A protein and the small-molecule ligand that binds it are described below.
Small molecule (SMILES): C[C@@H]1O[C@@H](O)[C@@H](O)[C@H](O)[C@@H]1O

Sequence of chain 1.A:
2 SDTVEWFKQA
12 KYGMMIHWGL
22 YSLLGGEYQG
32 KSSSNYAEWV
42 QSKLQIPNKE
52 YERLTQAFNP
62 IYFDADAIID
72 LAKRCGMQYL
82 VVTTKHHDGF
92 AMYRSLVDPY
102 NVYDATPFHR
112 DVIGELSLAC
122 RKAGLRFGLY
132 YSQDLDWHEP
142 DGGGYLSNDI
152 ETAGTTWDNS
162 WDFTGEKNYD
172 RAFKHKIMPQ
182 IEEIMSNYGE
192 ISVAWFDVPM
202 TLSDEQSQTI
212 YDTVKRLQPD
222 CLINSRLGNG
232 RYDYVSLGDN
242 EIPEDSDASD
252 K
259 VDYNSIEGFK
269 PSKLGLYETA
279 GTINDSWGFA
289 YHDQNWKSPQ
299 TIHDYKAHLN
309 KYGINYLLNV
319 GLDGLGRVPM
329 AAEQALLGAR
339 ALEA

Binding-site contacts:
Ligand atom C2 contacts residue ASP198 of chain 1.A at 3.3 Å.
Ligand atom C3 contacts residue GLU39 of chain 1.A at 3.3 Å.
Ligand atom C6 contacts residue ARG227 of chain 1.A at 4.1 Å.
Ligand atom O4 contacts residue ASP198 of chain 1.A at 3.7 Å.
Ligand atom C2 contacts residue HIS88 of chain 1.A at 3.4 Å.
Ligand atom O2 contacts residue ASP198 of chain 1.A at 4.0 Å.
Ligand atom C6 contacts residue TRP285 of chain 1.A at 3.6 Å (hydrophobic).
Ligand atom O4 contacts residue HIS87 of chain 1.A at 2.8 Å (h-bond).
Ligand atom O2 contacts residue HIS88 of chain 1.A at 2.7 Å.
Ligand atom O5 contacts residue ASP240 of chain 1.A at 3.8 Å.
Ligand atom O3 contacts residue GLU39 of chain 1.A at 2.6 Å (salt-bridge).
Ligand atom C1 contacts residue ASP240 of chain 1.A at 3.8 Å.
Ligand atom O1 contacts residue ILE264 of chain 1.A at 4.1 Å.
Ligand atom C5 contacts residue ASP240 of chain 1.A at 3.7 Å.
Ligand atom O4 contacts residue TYR131 of chain 1.A at 3.8 Å.
Ligand atom C2 contacts residue HIS87 of chain 1.A at 4.2 Å.
Ligand atom O1 contacts residue ASP198 of chain 1.A at 4.1 Å.
Ligand atom C1 contacts residue ASP198 of chain 1.A at 3.0 Å.
Ligand atom O5 contacts residue ARG227 of chain 1.A at 3.5 Å (salt-bridge).
Ligand atom O4 contacts residue HIS18 of chain 1.A at 2.7 Å (h-bond).
Ligand atom O3 contacts residue HIS87 of chain 1.A at 3.3 Å.
Ligand atom C3 contacts residue HIS87 of chain 1.A at 4.1 Å.
Ligand atom C4 contacts residue TRP285 of chain 1.A at 3.6 Å (hydrophobic).
Ligand atom O3 contacts residue TRP40 of chain 1.A at 3.1 Å (h-bond).
Ligand atom C4 contacts residue GLU39 of chain 1.A at 3.8 Å.
Ligand atom C6 contacts residue TRP196 of chain 1.A at 4.2 Å (hydrophobic).
Ligand atom C3 contacts residue TRP40 of chain 1.A at 3.9 Å (hydrophobic).
Ligand atom C4 contacts residue HIS87 of chain 1.A at 3.8 Å.
Ligand atom C4 contacts residue HIS18 of chain 1.A at 3.6 Å.
Ligand atom C5 contacts residue TRP285 of chain 1.A at 3.8 Å (hydrophobic).
Ligand atom C5 contacts residue ASP198 of chain 1.A at 4.1 Å.
Ligand atom O1 contacts residue ARG227 of chain 1.A at 3.9 Å.
Ligand atom C6 contacts residue ASP240 of chain 1.A at 3.5 Å.
Ligand atom O5 contacts residue ASP198 of chain 1.A at 2.9 Å (salt-bridge).
Ligand atom O1 contacts residue ASP240 of chain 1.A at 2.8 Å (salt-bridge).
Ligand atom C2 contacts residue TRP40 of chain 1.A at 3.7 Å (hydrophobic).
Ligand atom C3 contacts residue TRP285 of chain 1.A at 4.2 Å (hydrophobic).
Ligand atom C1 contacts residue ARG227 of chain 1.A at 3.9 Å.
Ligand atom O2 contacts residue TRP40 of chain 1.A at 2.8 Å (h-bond).
Ligand atom O3 contacts residue HIS88 of chain 1.A at 4.0 Å.